Sequence of chain 1.B:
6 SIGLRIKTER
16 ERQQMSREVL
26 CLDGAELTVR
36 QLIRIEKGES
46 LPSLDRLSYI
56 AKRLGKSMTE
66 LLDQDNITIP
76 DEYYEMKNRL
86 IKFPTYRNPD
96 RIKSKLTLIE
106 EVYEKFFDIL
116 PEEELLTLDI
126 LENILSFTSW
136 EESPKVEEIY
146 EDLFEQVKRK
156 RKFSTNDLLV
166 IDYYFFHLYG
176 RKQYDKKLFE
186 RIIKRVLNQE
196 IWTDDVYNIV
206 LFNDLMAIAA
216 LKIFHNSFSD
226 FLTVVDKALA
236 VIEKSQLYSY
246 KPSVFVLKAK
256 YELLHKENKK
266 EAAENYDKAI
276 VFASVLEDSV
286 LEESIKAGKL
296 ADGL

Binding-site contacts:
Ligand atom O contacts residue LYS100 of chain 1.B at 2.5 Å (salt-bridge).
Ligand atom O contacts residue PHE88 of chain 1.B at 3.4 Å (h-bond).
Ligand atom CD2 contacts residue PHE171 of chain 1.B at 3.7 Å (hydrophobic).
Ligand atom C contacts residue THR90 of chain 1.B at 3.5 Å.
Ligand atom SG contacts residue TYR245 of chain 1.B at 3.6 Å.
Ligand atom CB contacts residue SER248 of chain 1.B at 3.7 Å.
Ligand atom O contacts residue MET211 of chain 1.B at 3.3 Å.
Ligand atom OH contacts residue SER289 of chain 1.B at 3.5 Å (h-bond).
Ligand atom O contacts residue TYR91 of chain 1.B at 3.5 Å.
Ligand atom CZ contacts residue SER289 of chain 1.B at 3.5 Å.
Ligand atom N contacts residue ASN208 of chain 1.B at 3.4 Å (h-bond).
Ligand atom O contacts residue ASN208 of chain 1.B at 3.2 Å (h-bond).
Ligand atom CD2 contacts residue SER289 of chain 1.B at 3.5 Å.
Ligand atom CE1 contacts residue LEU252 of chain 1.B at 3.7 Å (hydrophobic).
Ligand atom CB contacts residue PHE171 of chain 1.B at 3.5 Å (hydrophobic).
Ligand atom CD1 contacts residue MET211 of chain 1.B at 3.7 Å (hydrophobic).
Ligand atom C contacts residue LYS100 of chain 1.B at 3.7 Å.
Ligand atom O contacts residue TYR245 of chain 1.B at 3.5 Å.
Ligand atom O contacts residue TYR91 of chain 1.B at 3.0 Å (h-bond).
Ligand atom CG contacts residue TYR174 of chain 1.B at 3.2 Å (hydrophobic).
Ligand atom O contacts residue SER248 of chain 1.B at 3.1 Å (h-bond).
Ligand atom CG contacts residue ASN208 of chain 1.B at 3.4 Å.
Ligand atom CA contacts residue SER248 of chain 1.B at 3.6 Å.
Ligand atom CB contacts residue TYR245 of chain 1.B at 3.6 Å (hydrophobic).
Ligand atom OXT contacts residue LEU130 of chain 1.B at 3.5 Å.
Ligand atom N contacts residue ASN208 of chain 1.B at 3.1 Å (h-bond).
Ligand atom C contacts residue ASN208 of chain 1.B at 3.2 Å.
Ligand atom CD2 contacts residue VAL251 of chain 1.B at 3.6 Å (hydrophobic).
Ligand atom CD1 contacts residue TYR174 of chain 1.B at 3.6 Å (hydrophobic).
Ligand atom CB contacts residue TYR91 of chain 1.B at 3.6 Å (hydrophobic).
Ligand atom CD contacts residue TYR174 of chain 1.B at 3.5 Å (hydrophobic).
Ligand atom SG contacts residue PHE207 of chain 1.B at 3.6 Å.
Ligand atom CB contacts residue MET211 of chain 1.B at 3.7 Å (hydrophobic).
Ligand atom O contacts residue ASN208 of chain 1.B at 3.6 Å.
Ligand atom CA contacts residue ASN208 of chain 1.B at 3.3 Å.
Ligand atom OH contacts residue ILE290 of chain 1.B at 3.2 Å.
Ligand atom OXT contacts residue THR90 of chain 1.B at 2.7 Å (h-bond).
Ligand atom O contacts residue THR90 of chain 1.B at 3.4 Å.
Ligand atom CB contacts residue ASN208 of chain 1.B at 3.3 Å.
Ligand atom N contacts residue TYR174 of chain 1.B at 3.5 Å.

This small molecule binds to this protein.
Small molecule (SMILES): CC(C)C[C@H](NC(=O)[C@H](CS)NC(=O)CNC(=O)[C@H](C)NC(=O)[C@H](Cc1ccccc1)NC(=O)[C@H](Cc1ccc(O)cc1)NC(=O)[C@@H]1CCCN1C(=O)[C@@H](N)CC(C)C)C(=O)O